Binding-site contacts:
Ligand atom O5 contacts residue ASN234 of chain 1.C at 2.3 Å (h-bond).
Ligand atom O7 contacts residue ASN234 of chain 1.C at 2.6 Å (h-bond).
Ligand atom O6 contacts residue THR236 of chain 1.C at 4.2 Å.
Ligand atom C2 contacts residue ASN234 of chain 1.C at 2.5 Å.
Ligand atom C4 contacts residue ASN234 of chain 1.C at 4.2 Å.
Ligand atom C1 contacts residue THR108 of chain 1.C at 4.1 Å.
Ligand atom C1 contacts residue ASN234 of chain 1.C at 1.4 Å.
Ligand atom C5 contacts residue ASN234 of chain 1.C at 3.6 Å.
Ligand atom C7 contacts residue ASN234 of chain 1.C at 3.0 Å.
Ligand atom O6 contacts residue THR108 of chain 1.C at 3.3 Å.
Ligand atom O5 contacts residue THR108 of chain 1.C at 3.9 Å.
Ligand atom C8 contacts residue ASN234 of chain 1.C at 4.1 Å.
Ligand atom C3 contacts residue ASN234 of chain 1.C at 3.8 Å.
Ligand atom N2 contacts residue ASN234 of chain 1.C at 2.9 Å (h-bond).

Sequence of chain 1.C:
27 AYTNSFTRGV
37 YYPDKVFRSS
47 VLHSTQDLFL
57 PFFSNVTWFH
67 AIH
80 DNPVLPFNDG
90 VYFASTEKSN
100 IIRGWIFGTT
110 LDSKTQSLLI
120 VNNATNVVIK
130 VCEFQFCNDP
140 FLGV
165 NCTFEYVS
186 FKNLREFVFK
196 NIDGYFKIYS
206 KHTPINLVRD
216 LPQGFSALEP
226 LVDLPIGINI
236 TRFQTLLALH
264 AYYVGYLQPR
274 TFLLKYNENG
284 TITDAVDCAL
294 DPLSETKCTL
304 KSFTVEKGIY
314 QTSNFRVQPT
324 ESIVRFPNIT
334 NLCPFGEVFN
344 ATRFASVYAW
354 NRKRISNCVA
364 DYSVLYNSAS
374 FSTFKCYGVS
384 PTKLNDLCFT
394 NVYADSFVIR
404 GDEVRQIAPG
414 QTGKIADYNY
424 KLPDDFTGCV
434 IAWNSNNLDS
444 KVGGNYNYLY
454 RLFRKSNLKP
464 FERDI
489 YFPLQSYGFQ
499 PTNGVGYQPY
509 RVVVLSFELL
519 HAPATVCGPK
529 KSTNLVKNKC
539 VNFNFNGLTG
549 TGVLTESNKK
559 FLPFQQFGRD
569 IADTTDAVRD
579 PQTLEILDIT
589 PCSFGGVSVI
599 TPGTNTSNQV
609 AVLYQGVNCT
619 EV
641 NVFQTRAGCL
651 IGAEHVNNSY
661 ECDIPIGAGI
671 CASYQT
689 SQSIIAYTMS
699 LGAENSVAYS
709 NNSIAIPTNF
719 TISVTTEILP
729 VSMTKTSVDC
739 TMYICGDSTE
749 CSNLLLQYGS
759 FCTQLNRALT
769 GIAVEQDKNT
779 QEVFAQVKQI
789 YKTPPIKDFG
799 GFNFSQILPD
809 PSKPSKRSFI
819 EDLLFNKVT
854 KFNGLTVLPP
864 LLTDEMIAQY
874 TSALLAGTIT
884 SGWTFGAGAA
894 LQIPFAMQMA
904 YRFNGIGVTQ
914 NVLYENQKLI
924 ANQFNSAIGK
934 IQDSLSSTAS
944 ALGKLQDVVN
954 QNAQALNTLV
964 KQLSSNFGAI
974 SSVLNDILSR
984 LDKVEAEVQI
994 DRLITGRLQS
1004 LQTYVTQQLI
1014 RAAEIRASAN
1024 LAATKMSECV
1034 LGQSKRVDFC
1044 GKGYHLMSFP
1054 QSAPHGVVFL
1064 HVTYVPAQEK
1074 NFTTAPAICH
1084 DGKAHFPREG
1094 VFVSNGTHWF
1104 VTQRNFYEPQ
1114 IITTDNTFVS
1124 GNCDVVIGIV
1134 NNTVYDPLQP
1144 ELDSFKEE

This protein binds this small molecule.
Small molecule (SMILES): CC(=O)N[C@H]1[C@H](O[C@H]2[C@H](O)[C@@H](NC(C)=O)CO[C@@H]2CO)O[C@H](CO)[C@@H](O)[C@@H]1O